A small-molecule ligand and the protein it binds are described below.
Small molecule (SMILES): CC(=O)N[C@@H]1[C@@H](O)[C@H](O)[C@@H](CO)O[C@H]1O

Binding-site contacts:
Ligand atom C3 contacts residue ASN19 of chain 2.A at 3.9 Å.
Ligand atom C1 contacts residue GLU133 of chain 2.A at 3.8 Å.
Ligand atom N2 contacts residue ASN19 of chain 2.A at 2.9 Å (h-bond).
Ligand atom O5 contacts residue GLU133 of chain 2.A at 4.2 Å.
Ligand atom C4 contacts residue ARG136 of chain 2.A at 4.4 Å.
Ligand atom C2 contacts residue ASN19 of chain 2.A at 2.5 Å.
Ligand atom O3 contacts residue GLU133 of chain 2.A at 4.5 Å.
Ligand atom C2 contacts residue GLU133 of chain 2.A at 4.0 Å.
Ligand atom C1 contacts residue ASN19 of chain 2.A at 1.5 Å.
Ligand atom C5 contacts residue ASN19 of chain 2.A at 3.8 Å.
Ligand atom O4 contacts residue ARG136 of chain 2.A at 3.5 Å (salt-bridge).
Ligand atom O7 contacts residue SER21 of chain 2.A at 4.3 Å.
Ligand atom C4 contacts residue ASN19 of chain 2.A at 4.3 Å.
Ligand atom C8 contacts residue ASN19 of chain 2.A at 4.2 Å.
Ligand atom O7 contacts residue ASN19 of chain 2.A at 3.1 Å (h-bond).
Ligand atom C5 contacts residue GLU133 of chain 2.A at 4.1 Å.
Ligand atom C3 contacts residue ARG136 of chain 2.A at 4.0 Å.
Ligand atom C7 contacts residue ASN19 of chain 2.A at 3.1 Å.
Ligand atom N2 contacts residue GLU133 of chain 2.A at 4.1 Å.
Ligand atom C8 contacts residue VAL22 of chain 2.A at 4.3 Å (hydrophobic).
Ligand atom O3 contacts residue ARG136 of chain 2.A at 3.7 Å.
Ligand atom O5 contacts residue ASN19 of chain 2.A at 2.4 Å (h-bond).
Ligand atom C3 contacts residue GLU133 of chain 2.A at 3.7 Å.

Sequence of chain 2.A:
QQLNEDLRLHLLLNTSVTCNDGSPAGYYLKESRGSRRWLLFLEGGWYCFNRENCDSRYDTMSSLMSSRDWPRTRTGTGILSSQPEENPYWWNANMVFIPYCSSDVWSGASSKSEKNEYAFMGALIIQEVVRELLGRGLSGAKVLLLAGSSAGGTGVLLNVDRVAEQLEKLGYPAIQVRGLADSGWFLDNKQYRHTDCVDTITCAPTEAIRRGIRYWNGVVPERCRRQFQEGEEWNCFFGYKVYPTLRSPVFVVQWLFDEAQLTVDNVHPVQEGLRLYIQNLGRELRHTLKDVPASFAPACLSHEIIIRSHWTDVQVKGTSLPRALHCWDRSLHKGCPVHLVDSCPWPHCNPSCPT